Binding-site contacts:
Ligand atom C40 contacts residue ZLK1 of chain 1.Y at 3.5 Å.
Ligand atom C41 contacts residue PRO160 of chain 1.B at 3.8 Å (hydrophobic).
Ligand atom C26 contacts residue PRO160 of chain 1.B at 3.8 Å (hydrophobic).
Ligand atom C38 contacts residue ZLK1 of chain 1.Y at 3.7 Å.
Ligand atom C01 contacts residue LEU192 of chain 1.B at 3.7 Å (hydrophobic).
Ligand atom O02 contacts residue LEU192 of chain 1.B at 3.5 Å.
Ligand atom O30 contacts residue ZLK1 of chain 1.Y at 3.6 Å.
Ligand atom N31 contacts residue ZLK1 of chain 1.Y at 3.9 Å.
Ligand atom C35 contacts residue ZLK1 of chain 1.Y at 3.8 Å.
Ligand atom C13 contacts residue PRO160 of chain 1.B at 3.6 Å (hydrophobic).
Ligand atom C25 contacts residue PRO160 of chain 1.B at 3.8 Å (hydrophobic).
Ligand atom C21 contacts residue ZLK1 of chain 1.Y at 3.8 Å.
Ligand atom O17 contacts residue LEU192 of chain 1.B at 3.6 Å.
Ligand atom C15 contacts residue LEU192 of chain 1.B at 3.7 Å (hydrophobic).
Ligand atom N14 contacts residue ZLK1 of chain 1.Y at 3.8 Å.
Ligand atom C41 contacts residue ZLK1 of chain 1.Y at 3.8 Å.
Ligand atom C13 contacts residue THR157 of chain 1.B at 3.9 Å.
Ligand atom O34 contacts residue ALA164 of chain 1.B at 3.7 Å.
Ligand atom C24 contacts residue PRO160 of chain 1.B at 3.7 Å (hydrophobic).
Ligand atom C11 contacts residue PRO160 of chain 1.B at 3.6 Å (hydrophobic).
Ligand atom O17 contacts residue ZLK1 of chain 1.Y at 3.6 Å (h-bond).
Ligand atom C23 contacts residue PRO160 of chain 1.B at 3.6 Å (hydrophobic).
Ligand atom C03 contacts residue LEU192 of chain 1.B at 3.6 Å (hydrophobic).
Ligand atom C36 contacts residue VAL189 of chain 1.B at 3.7 Å (hydrophobic).
Ligand atom C28 contacts residue ZLK1 of chain 1.Y at 3.8 Å.
Ligand atom C10 contacts residue PRO160 of chain 1.B at 3.6 Å (hydrophobic).
Ligand atom C19 contacts residue THR157 of chain 1.B at 3.8 Å.
Ligand atom O16 contacts residue LEU192 of chain 1.B at 3.5 Å.
Ligand atom O30 contacts residue VAL189 of chain 1.B at 3.7 Å.
Ligand atom C27 contacts residue ZLK1 of chain 1.Y at 3.5 Å.
Ligand atom C29 contacts residue ZLK1 of chain 1.Y at 3.5 Å.
Ligand atom C39 contacts residue PHE161 of chain 1.B at 3.4 Å (hydrophobic).
Ligand atom C28 contacts residue LEU192 of chain 1.B at 3.9 Å (hydrophobic).
Ligand atom C12 contacts residue PRO160 of chain 1.B at 3.5 Å (hydrophobic).
Ligand atom C39 contacts residue ZLK1 of chain 1.Y at 3.6 Å.
Ligand atom N14 contacts residue THR157 of chain 1.B at 3.1 Å (h-bond).
Ligand atom C24 contacts residue SER159 of chain 1.B at 3.8 Å.
Ligand atom C37 contacts residue VAL189 of chain 1.B at 3.7 Å (hydrophobic).
Ligand atom C22 contacts residue SER196 of chain 1.B at 3.9 Å.
Ligand atom C01 contacts residue HIS188 of chain 1.B at 3.6 Å.

Sequence of chain 1.B:
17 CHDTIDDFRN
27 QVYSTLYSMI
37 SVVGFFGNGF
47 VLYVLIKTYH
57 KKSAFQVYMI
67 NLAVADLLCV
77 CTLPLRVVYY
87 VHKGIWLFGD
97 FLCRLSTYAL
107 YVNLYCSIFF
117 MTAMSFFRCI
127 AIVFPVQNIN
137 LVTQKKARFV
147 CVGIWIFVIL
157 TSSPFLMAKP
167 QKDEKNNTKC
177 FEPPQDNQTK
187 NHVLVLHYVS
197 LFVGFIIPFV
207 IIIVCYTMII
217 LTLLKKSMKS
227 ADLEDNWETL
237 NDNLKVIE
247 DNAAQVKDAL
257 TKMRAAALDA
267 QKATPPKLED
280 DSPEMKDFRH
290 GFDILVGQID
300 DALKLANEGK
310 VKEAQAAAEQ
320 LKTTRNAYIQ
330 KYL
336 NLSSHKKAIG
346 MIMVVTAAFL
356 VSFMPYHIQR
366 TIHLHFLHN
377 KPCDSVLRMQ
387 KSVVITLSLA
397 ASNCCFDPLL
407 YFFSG

A protein and the small-molecule ligand that binds it are described below.
Small molecule (SMILES): COc1cc(C(=O)NS(=O)(=O)c2ccccc2C)ccc1Cc1cn(C)c2ccc(NC(=O)OC3CCCC3)cc12